Binding-site contacts:
Ligand atom C8 contacts residue ASN446 of chain 1.A at 4.2 Å.
Ligand atom C1 contacts residue ASN446 of chain 1.A at 1.4 Å.
Ligand atom C4 contacts residue ASN446 of chain 1.A at 4.2 Å.
Ligand atom C5 contacts residue ASN446 of chain 1.A at 3.6 Å.
Ligand atom C2 contacts residue ASN446 of chain 1.A at 2.4 Å.
Ligand atom O5 contacts residue ASN446 of chain 1.A at 2.4 Å (h-bond).
Ligand atom C1 contacts residue THR445 of chain 1.A at 4.1 Å.
Ligand atom C7 contacts residue ASN446 of chain 1.A at 3.4 Å.
Ligand atom C3 contacts residue ASN446 of chain 1.A at 3.7 Å.
Ligand atom N2 contacts residue ASN446 of chain 1.A at 2.8 Å (h-bond).
Ligand atom O7 contacts residue ASN446 of chain 1.A at 4.0 Å.

Sequence of chain 1.A:
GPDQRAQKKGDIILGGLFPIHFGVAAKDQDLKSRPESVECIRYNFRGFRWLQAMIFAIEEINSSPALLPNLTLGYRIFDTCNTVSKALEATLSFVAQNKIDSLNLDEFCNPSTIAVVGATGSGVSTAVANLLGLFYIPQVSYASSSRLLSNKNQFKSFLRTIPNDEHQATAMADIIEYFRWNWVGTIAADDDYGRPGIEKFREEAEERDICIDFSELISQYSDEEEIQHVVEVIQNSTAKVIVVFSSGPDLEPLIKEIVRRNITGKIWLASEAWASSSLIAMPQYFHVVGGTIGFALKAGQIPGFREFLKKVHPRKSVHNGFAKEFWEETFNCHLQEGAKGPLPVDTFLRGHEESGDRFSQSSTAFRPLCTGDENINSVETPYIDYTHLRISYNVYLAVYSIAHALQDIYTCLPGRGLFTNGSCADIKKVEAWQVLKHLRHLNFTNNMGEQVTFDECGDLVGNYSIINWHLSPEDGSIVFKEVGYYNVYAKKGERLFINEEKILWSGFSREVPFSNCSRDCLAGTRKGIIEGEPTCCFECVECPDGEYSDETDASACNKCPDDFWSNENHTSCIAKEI

This protein binds this small molecule.
Small molecule (SMILES): CC(=O)N[C@@H]1[C@@H](O)[C@H](O)[C@@H](CO)O[C@H]1O